Binding-site contacts:
Ligand atom O6 contacts residue LEU82 of chain 1.B at 3.8 Å.
Ligand atom C6 contacts residue TYR114 of chain 1.B at 4.1 Å (hydrophobic).
Ligand atom O4 contacts residue VAL111 of chain 1.B at 4.0 Å.
Ligand atom C3 contacts residue ASN123 of chain 1.B at 3.8 Å.
Ligand atom O7 contacts residue LYS115 of chain 1.B at 4.1 Å.
Ligand atom O5 contacts residue ASN123 of chain 1.B at 2.3 Å (h-bond).
Ligand atom O7 contacts residue LEU131 of chain 1.B at 3.8 Å.
Ligand atom O2 contacts residue LEU131 of chain 1.B at 3.7 Å.
Ligand atom O7 contacts residue VAL118 of chain 1.B at 3.6 Å.
Ligand atom C7 contacts residue ASN123 of chain 1.B at 3.6 Å.
Ligand atom O2 contacts residue VAL111 of chain 1.B at 2.9 Å (h-bond).
Ligand atom C8 contacts residue LYS113 of chain 1.B at 3.5 Å.
Ligand atom O5 contacts residue LYS115 of chain 1.B at 3.7 Å.
Ligand atom C5 contacts residue ASN123 of chain 1.B at 3.6 Å.
Ligand atom S6 contacts residue LYS113 of chain 1.B at 3.8 Å.
Ligand atom C8 contacts residue TYR114 of chain 1.B at 4.0 Å (hydrophobic).
Ligand atom C2 contacts residue THR125 of chain 1.B at 3.8 Å.
Ligand atom O6 contacts residue LYS115 of chain 1.B at 3.7 Å.
Ligand atom C1 contacts residue ASN123 of chain 1.B at 1.4 Å.
Ligand atom O6 contacts residue TYR114 of chain 1.B at 3.1 Å.
Ligand atom C8 contacts residue LEU131 of chain 1.B at 3.8 Å (hydrophobic).
Ligand atom O3S6 contacts residue LYS113 of chain 1.B at 3.6 Å.
Ligand atom N2 contacts residue ASN123 of chain 1.B at 3.0 Å (h-bond).
Ligand atom C5 contacts residue TYR112 of chain 1.B at 4.1 Å (hydrophobic).
Ligand atom C7 contacts residue LEU131 of chain 1.B at 4.0 Å (hydrophobic).
Ligand atom C2 contacts residue ASN123 of chain 1.B at 2.5 Å.
Ligand atom O1S6 contacts residue LYS113 of chain 1.B at 2.9 Å (salt-bridge).
Ligand atom C1 contacts residue THR125 of chain 1.B at 3.7 Å.
Ligand atom C3 contacts residue THR125 of chain 1.B at 3.8 Å.
Ligand atom C3 contacts residue LEU131 of chain 1.B at 3.9 Å (hydrophobic).
Ligand atom C8 contacts residue ASN123 of chain 1.B at 4.0 Å.
Ligand atom C2 contacts residue VAL111 of chain 1.B at 3.5 Å (hydrophobic).
Ligand atom O7 contacts residue ASN123 of chain 1.B at 3.9 Å.
Ligand atom N2 contacts residue THR125 of chain 1.B at 3.3 Å.
Ligand atom C6 contacts residue LYS113 of chain 1.B at 3.5 Å.
Ligand atom O6 contacts residue LYS113 of chain 1.B at 3.7 Å.
Ligand atom O4 contacts residue TYR112 of chain 1.B at 3.3 Å.
Ligand atom C1 contacts residue LYS115 of chain 1.B at 3.9 Å.
Ligand atom O1S6 contacts residue TYR112 of chain 1.B at 3.7 Å.
Ligand atom O4 contacts residue THR125 of chain 1.B at 3.9 Å.

Sequence of chain 1.B:
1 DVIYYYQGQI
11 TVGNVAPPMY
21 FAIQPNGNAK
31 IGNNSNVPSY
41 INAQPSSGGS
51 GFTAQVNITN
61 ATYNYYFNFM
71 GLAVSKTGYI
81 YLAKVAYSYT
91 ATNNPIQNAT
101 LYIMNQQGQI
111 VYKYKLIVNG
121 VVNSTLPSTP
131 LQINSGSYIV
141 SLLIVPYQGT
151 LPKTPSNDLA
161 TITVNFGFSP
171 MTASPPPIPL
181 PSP

The small molecule below binds the protein below.
Small molecule (SMILES): CC(=O)N[C@H]1[C@H](O[C@H]2[C@H](O)[C@@H](NC(C)=O)CO[C@@H]2CO)O[C@H](CO[C@H]2O[C@H](CO)[C@@H](O)[C@H](O)[C@@H]2O)[C@@H](O[C@H]2O[C@H](CO)[C@@H](O)[C@H](O)[C@@H]2O)[C@@H]1O[C@@H]1O[C@H](CS(=O)(=O)O)[C@@H](O[C@@H]2O[C@H](CO)[C@@H](O)[C@H](O)[C@H]2O)[C@H](O)[C@H]1O